Sequence of chain 1.B:
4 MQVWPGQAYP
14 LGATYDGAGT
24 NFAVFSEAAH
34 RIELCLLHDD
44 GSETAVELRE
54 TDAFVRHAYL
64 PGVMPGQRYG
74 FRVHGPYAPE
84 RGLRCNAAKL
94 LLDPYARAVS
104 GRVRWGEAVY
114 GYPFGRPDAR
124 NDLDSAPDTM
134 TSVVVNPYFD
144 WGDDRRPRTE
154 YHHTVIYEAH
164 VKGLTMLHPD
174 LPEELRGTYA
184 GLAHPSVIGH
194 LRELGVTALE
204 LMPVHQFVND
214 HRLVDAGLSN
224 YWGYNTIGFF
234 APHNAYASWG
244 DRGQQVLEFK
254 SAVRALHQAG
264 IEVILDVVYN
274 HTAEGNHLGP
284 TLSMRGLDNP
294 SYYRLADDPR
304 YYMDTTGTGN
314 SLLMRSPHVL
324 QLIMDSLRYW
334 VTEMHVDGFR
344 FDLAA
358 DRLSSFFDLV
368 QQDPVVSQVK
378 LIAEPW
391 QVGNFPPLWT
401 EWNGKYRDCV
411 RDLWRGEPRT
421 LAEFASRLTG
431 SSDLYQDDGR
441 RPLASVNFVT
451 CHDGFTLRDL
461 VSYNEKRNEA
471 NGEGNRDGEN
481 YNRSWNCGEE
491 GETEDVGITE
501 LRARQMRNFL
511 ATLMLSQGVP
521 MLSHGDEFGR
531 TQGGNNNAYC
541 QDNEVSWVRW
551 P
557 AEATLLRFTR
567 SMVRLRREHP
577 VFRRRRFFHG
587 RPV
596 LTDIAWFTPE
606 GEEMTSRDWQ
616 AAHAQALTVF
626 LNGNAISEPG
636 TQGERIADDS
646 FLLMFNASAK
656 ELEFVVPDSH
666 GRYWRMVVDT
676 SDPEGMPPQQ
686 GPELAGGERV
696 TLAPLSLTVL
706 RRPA

Binding-site contacts:
Ligand atom O4A contacts residue PHE583 of chain 1.B at 3.2 Å (h-bond).
Ligand atom O21 contacts residue HIS585 of chain 1.B at 3.5 Å.
Ligand atom N9 contacts residue ARG34 of chain 1.A at 3.4 Å (salt-bridge).
Ligand atom O6 contacts residue ARG59 of chain 1.A at 2.6 Å (salt-bridge).
Ligand atom O61 contacts residue ARG441 of chain 1.B at 3.1 Å (salt-bridge).
Ligand atom N3 contacts residue ARG52 of chain 1.A at 3.4 Å (salt-bridge).
Ligand atom O61 contacts residue ARG52 of chain 1.A at 3.6 Å (salt-bridge).
Ligand atom N2 contacts residue GLU50 of chain 1.A at 3.3 Å (salt-bridge).
Ligand atom C61 contacts residue THR54 of chain 1.A at 3.6 Å.
Ligand atom C6 contacts residue GLU50 of chain 1.A at 3.5 Å.
Ligand atom C81 contacts residue ARG52 of chain 1.A at 3.6 Å.
Ligand atom N21 contacts residue ARG441 of chain 1.B at 3.5 Å.
Ligand atom C61 contacts residue ARG441 of chain 1.B at 3.3 Å.
Ligand atom C5 contacts residue ARG34 of chain 1.A at 3.5 Å.
Ligand atom O11 contacts residue ARG582 of chain 1.B at 3.6 Å.
Ligand atom C5A contacts residue PHE583 of chain 1.B at 3.4 Å (hydrophobic).
Ligand atom N71 contacts residue ARG582 of chain 1.B at 3.5 Å.
Ligand atom C2 contacts residue ARG34 of chain 1.A at 3.6 Å.
Ligand atom O2A contacts residue GLN436 of chain 1.B at 3.0 Å (h-bond).
Ligand atom N21 contacts residue GLY439 of chain 1.B at 3.0 Å (h-bond).
Ligand atom N11 contacts residue THR54 of chain 1.A at 2.4 Å (h-bond).
Ligand atom C2 contacts residue GLU50 of chain 1.A at 3.4 Å.
Ligand atom O6 contacts residue GLU50 of chain 1.A at 3.5 Å (salt-bridge).
Ligand atom O3' contacts residue HIS585 of chain 1.B at 3.3 Å.
Ligand atom N1 contacts residue ARG52 of chain 1.A at 3.3 Å.
Ligand atom N11 contacts residue ARG441 of chain 1.B at 3.0 Å (salt-bridge).
Ligand atom C81 contacts residue ARG582 of chain 1.B at 3.5 Å.
Ligand atom N1 contacts residue GLU50 of chain 1.A at 2.5 Å (salt-bridge).
Ligand atom N7 contacts residue ARG34 of chain 1.A at 3.6 Å.
Ligand atom O4A contacts residue ARG582 of chain 1.B at 3.4 Å.
Ligand atom C21 contacts residue THR54 of chain 1.A at 3.1 Å.
Ligand atom N21 contacts residue THR54 of chain 1.A at 3.0 Å (h-bond).
Ligand atom C2 contacts residue ARG52 of chain 1.A at 3.5 Å.
Ligand atom N3 contacts residue ARG34 of chain 1.A at 3.0 Å (salt-bridge).
Ligand atom O61 contacts residue THR54 of chain 1.A at 3.1 Å (h-bond).
Ligand atom C4 contacts residue ARG34 of chain 1.A at 3.0 Å.
Ligand atom N71 contacts residue ARG52 of chain 1.A at 3.0 Å (salt-bridge).
Ligand atom O11 contacts residue ARG52 of chain 1.A at 3.3 Å (salt-bridge).
Ligand atom C1' contacts residue ARG34 of chain 1.A at 3.6 Å.
Ligand atom O3A contacts residue GLN436 of chain 1.B at 3.0 Å (h-bond).

Sequence of chain 1.A:
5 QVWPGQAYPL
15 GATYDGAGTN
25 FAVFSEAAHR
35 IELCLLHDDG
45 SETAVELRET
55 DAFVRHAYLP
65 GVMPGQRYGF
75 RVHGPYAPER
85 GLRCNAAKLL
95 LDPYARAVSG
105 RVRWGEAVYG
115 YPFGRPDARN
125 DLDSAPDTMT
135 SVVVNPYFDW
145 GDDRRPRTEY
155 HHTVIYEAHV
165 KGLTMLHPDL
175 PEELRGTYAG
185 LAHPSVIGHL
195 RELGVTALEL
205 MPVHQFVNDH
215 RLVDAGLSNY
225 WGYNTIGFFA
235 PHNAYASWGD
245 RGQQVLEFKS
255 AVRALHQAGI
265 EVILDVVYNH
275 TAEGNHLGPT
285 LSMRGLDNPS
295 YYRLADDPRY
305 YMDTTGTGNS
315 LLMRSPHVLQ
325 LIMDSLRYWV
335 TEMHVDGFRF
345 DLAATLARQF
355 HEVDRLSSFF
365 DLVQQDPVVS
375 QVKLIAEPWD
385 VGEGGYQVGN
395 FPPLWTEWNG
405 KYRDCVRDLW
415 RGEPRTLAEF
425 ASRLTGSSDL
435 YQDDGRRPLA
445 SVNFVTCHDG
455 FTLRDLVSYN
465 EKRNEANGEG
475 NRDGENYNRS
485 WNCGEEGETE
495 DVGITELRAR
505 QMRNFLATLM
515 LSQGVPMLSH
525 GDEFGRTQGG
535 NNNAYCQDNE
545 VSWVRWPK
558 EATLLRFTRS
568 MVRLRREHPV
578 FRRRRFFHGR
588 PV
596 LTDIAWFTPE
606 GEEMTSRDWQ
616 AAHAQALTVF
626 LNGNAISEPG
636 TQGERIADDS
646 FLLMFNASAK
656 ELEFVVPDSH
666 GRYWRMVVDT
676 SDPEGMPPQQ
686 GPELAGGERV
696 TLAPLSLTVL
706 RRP

The small molecule below binds the protein below.
Small molecule (SMILES): Nc1nc2c(ncn2[C@@H]2O[C@@H]3CO[P](=O)(O)O[C@H]4[C@@H](O)[C@H](n5cnc6c(=O)[nH]c(N)nc65)O[C@@H]4CO[P](=O)(O)O[C@H]3[C@H]2O)c(=O)[nH]1